Sequence of chain 25.A:
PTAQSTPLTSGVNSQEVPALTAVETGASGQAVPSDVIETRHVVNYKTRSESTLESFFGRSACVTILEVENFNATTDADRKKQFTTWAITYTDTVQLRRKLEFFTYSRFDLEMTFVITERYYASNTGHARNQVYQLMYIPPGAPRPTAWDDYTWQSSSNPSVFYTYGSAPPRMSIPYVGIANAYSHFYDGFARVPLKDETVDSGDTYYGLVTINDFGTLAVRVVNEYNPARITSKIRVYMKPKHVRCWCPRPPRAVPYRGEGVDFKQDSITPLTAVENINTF

Binding-site contacts:
Ligand atom C11 contacts residue ARG143 of chain 21.A at 4.0 Å.
Ligand atom C10 contacts residue TYR145 of chain 21.A at 3.6 Å (hydrophobic).
Ligand atom O1A contacts residue ALA146 of chain 21.A at 4.2 Å.
Ligand atom O4 contacts residue ASN251 of chain 25.A at 4.2 Å.
Ligand atom O4 contacts residue TYR250 of chain 25.A at 3.4 Å.
Ligand atom C6 contacts residue TYR145 of chain 21.A at 3.4 Å (hydrophobic).
Ligand atom C4 contacts residue TYR145 of chain 21.A at 3.6 Å (hydrophobic).
Ligand atom O8 contacts residue ALA146 of chain 21.A at 3.3 Å.
Ligand atom C11 contacts residue TYR250 of chain 25.A at 3.7 Å (hydrophobic).
Ligand atom C3 contacts residue PRO252 of chain 25.A at 3.9 Å (hydrophobic).
Ligand atom O1A contacts residue SER147 of chain 21.A at 2.8 Å (h-bond).
Ligand atom C7 contacts residue TYR145 of chain 21.A at 3.8 Å (hydrophobic).
Ligand atom N5 contacts residue TYR250 of chain 25.A at 4.4 Å.
Ligand atom C5 contacts residue TYR145 of chain 21.A at 3.3 Å (hydrophobic).
Ligand atom N5 contacts residue TYR145 of chain 21.A at 2.6 Å (h-bond).
Ligand atom O1B contacts residue ALA146 of chain 21.A at 3.2 Å.
Ligand atom C9 contacts residue TYR145 of chain 21.A at 4.2 Å (hydrophobic).
Ligand atom O10 contacts residue TYR250 of chain 25.A at 2.7 Å (h-bond).
Ligand atom C10 contacts residue TYR250 of chain 25.A at 3.5 Å (hydrophobic).
Ligand atom C1 contacts residue PRO252 of chain 25.A at 4.1 Å (hydrophobic).
Ligand atom C6 contacts residue ALA146 of chain 21.A at 4.2 Å (hydrophobic).
Ligand atom C1 contacts residue SER147 of chain 21.A at 3.6 Å.
Ligand atom O1B contacts residue ASN148 of chain 21.A at 4.3 Å.
Ligand atom C4 contacts residue PRO252 of chain 25.A at 3.8 Å (hydrophobic).
Ligand atom C1 contacts residue ALA146 of chain 21.A at 3.9 Å (hydrophobic).
Ligand atom O4 contacts residue TYR145 of chain 21.A at 4.2 Å.
Ligand atom O4 contacts residue PRO252 of chain 25.A at 3.8 Å.
Ligand atom O1B contacts residue SER147 of chain 21.A at 3.1 Å (h-bond).
Ligand atom C11 contacts residue TYR145 of chain 21.A at 3.7 Å (hydrophobic).
Ligand atom O1A contacts residue PRO252 of chain 25.A at 3.3 Å.
Ligand atom C8 contacts residue ALA146 of chain 21.A at 4.4 Å (hydrophobic).

Sequence of chain 21.A:
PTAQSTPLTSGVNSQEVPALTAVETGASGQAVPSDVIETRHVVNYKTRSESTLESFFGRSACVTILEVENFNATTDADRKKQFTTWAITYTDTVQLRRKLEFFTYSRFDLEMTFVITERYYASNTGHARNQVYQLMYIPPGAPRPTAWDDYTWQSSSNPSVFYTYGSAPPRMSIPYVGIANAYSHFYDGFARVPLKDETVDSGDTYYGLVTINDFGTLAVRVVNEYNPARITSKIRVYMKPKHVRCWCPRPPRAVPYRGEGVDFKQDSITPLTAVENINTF

This small molecule binds to this protein.
Small molecule (SMILES): CC(=O)N[C@H]1[C@H]([C@H](O)[C@H](O)CO)O[C@@](O)(C(=O)O)C[C@@H]1O